Binding-site contacts:
Ligand atom O3 contacts residue ARG251 of chain 1.A at 3.6 Å (salt-bridge).
Ligand atom O3 contacts residue GLN175 of chain 1.A at 3.5 Å (h-bond).
Ligand atom O4 contacts residue TRP380 of chain 1.A at 3.6 Å.
Ligand atom O6 contacts residue ARG251 of chain 1.A at 2.8 Å (salt-bridge).
Ligand atom C1 contacts residue ARG251 of chain 1.A at 3.9 Å.
Ligand atom O1 contacts residue ASP343 of chain 1.A at 4.0 Å.
Ligand atom C2 contacts residue HIS228 of chain 1.A at 4.2 Å.
Ligand atom C2 contacts residue TYR386 of chain 1.A at 4.1 Å (hydrophobic).
Ligand atom C2 contacts residue PRO258 of chain 1.A at 3.6 Å (hydrophobic).
Ligand atom O2 contacts residue ASP259 of chain 1.A at 2.9 Å (salt-bridge).
Ligand atom O3 contacts residue HIS228 of chain 1.A at 3.5 Å.
Ligand atom C2 contacts residue ASP259 of chain 1.A at 3.7 Å.
Ligand atom C3 contacts residue ASP259 of chain 1.A at 3.9 Å.
Ligand atom C5 contacts residue TRP380 of chain 1.A at 3.9 Å (hydrophobic).
Ligand atom O5 contacts residue ARG267 of chain 1.A at 3.7 Å.
Ligand atom O5 contacts residue ARG251 of chain 1.A at 3.0 Å (salt-bridge).
Ligand atom C1 contacts residue ARG399 of chain 1.A at 3.5 Å.
Ligand atom O3 contacts residue PRO258 of chain 1.A at 3.9 Å.
Ligand atom O6 contacts residue ARG399 of chain 1.A at 2.8 Å (salt-bridge).
Ligand atom O1 contacts residue ARG399 of chain 1.A at 2.9 Å (salt-bridge).
Ligand atom O6 contacts residue TRP380 of chain 1.A at 3.8 Å.
Ligand atom C6 contacts residue THR246 of chain 1.A at 3.9 Å.
Ligand atom C6 contacts residue ARG399 of chain 1.A at 3.7 Å.
Ligand atom C6 contacts residue ASP262 of chain 1.A at 4.1 Å.
Ligand atom C5 contacts residue ARG251 of chain 1.A at 3.9 Å.
Ligand atom S4 contacts residue ASP259 of chain 1.A at 3.6 Å.
Ligand atom O6 contacts residue THR246 of chain 1.A at 3.1 Å (h-bond).
Ligand atom O1 contacts residue ARG267 of chain 1.A at 3.8 Å.
Ligand atom O2 contacts residue HIS228 of chain 1.A at 4.0 Å.
Ligand atom C6 contacts residue ARG251 of chain 1.A at 3.9 Å.
Ligand atom O6 contacts residue TYR375 of chain 1.A at 4.2 Å.
Ligand atom S4 contacts residue ARG251 of chain 1.A at 3.8 Å.
Ligand atom C6 contacts residue ARG267 of chain 1.A at 3.6 Å.
Ligand atom O3 contacts residue ASP259 of chain 1.A at 4.2 Å.
Ligand atom C6 contacts residue TRP380 of chain 1.A at 4.0 Å (hydrophobic).
Ligand atom O5 contacts residue ARG399 of chain 1.A at 3.0 Å (salt-bridge).
Ligand atom C5 contacts residue ARG399 of chain 1.A at 4.0 Å.
Ligand atom C3 contacts residue PRO258 of chain 1.A at 4.2 Å (hydrophobic).
Ligand atom C4 contacts residue GLN175 of chain 1.A at 4.0 Å.
Ligand atom C1 contacts residue ARG267 of chain 1.A at 4.1 Å.

Sequence of chain 1.A:
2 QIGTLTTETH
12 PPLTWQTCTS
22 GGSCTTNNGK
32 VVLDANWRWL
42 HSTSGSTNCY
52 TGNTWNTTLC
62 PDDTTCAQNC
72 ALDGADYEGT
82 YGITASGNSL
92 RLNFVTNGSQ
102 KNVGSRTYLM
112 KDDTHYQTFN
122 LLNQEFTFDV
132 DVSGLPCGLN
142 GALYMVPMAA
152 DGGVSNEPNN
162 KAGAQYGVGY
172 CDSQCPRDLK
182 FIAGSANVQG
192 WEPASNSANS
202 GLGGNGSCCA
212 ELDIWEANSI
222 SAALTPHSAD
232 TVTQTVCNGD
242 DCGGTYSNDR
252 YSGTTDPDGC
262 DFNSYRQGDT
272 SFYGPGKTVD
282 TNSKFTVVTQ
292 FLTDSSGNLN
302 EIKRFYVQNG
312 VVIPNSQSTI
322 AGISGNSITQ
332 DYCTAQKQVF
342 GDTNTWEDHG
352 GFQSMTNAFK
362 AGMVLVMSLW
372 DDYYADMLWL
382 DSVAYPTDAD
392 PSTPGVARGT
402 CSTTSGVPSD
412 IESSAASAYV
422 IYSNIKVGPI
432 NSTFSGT

The protein below binds the small molecule below.
Small molecule (SMILES): OC[C@H]1O[C@@H](S[C@H]2[C@H](O)[C@@H](O)[C@H](O)O[C@@H]2CO)[C@H](O)[C@@H](O)[C@@H]1O